Sequence of chain 1.C:
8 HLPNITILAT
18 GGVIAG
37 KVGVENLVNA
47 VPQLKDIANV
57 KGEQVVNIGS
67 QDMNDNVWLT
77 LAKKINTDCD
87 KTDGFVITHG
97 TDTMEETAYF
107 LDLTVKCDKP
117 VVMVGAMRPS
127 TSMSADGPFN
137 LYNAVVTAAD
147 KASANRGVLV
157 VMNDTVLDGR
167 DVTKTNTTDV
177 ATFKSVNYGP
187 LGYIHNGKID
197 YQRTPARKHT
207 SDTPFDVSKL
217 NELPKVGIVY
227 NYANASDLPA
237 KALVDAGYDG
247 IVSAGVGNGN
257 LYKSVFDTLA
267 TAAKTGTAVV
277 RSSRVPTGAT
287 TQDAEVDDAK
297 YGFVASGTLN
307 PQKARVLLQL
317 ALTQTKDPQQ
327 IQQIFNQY

Binding-site contacts:
Ligand atom CB contacts residue THR97 of chain 1.D at 3.5 Å.
Ligand atom O contacts residue ASP98 of chain 1.D at 2.9 Å (salt-bridge).
Ligand atom OXT contacts residue GLY65 of chain 1.D at 3.4 Å.
Ligand atom OD2 contacts residue THR97 of chain 1.D at 3.0 Å (h-bond).
Ligand atom OD2 contacts residue ALA122 of chain 1.D at 3.9 Å.
Ligand atom C contacts residue THR97 of chain 1.D at 3.8 Å.
Ligand atom CA contacts residue ASP98 of chain 1.D at 3.8 Å.
Ligand atom CG contacts residue ALA122 of chain 1.D at 3.9 Å (hydrophobic).
Ligand atom OD1 contacts residue THR97 of chain 1.D at 2.6 Å (h-bond).
Ligand atom C contacts residue SER66 of chain 1.D at 3.4 Å.
Ligand atom CB contacts residue GLU291 of chain 1.C at 3.4 Å.
Ligand atom CB contacts residue ASP98 of chain 1.D at 3.4 Å.
Ligand atom OXT contacts residue SER66 of chain 1.D at 2.8 Å (h-bond).
Ligand atom O contacts residue THR97 of chain 1.D at 3.2 Å (h-bond).
Ligand atom OXT contacts residue GLY19 of chain 1.D at 3.3 Å.
Ligand atom OD1 contacts residue VAL20 of chain 1.D at 3.6 Å.
Ligand atom CA contacts residue GLN67 of chain 1.D at 4.0 Å.
Ligand atom CA contacts residue VAL20 of chain 1.D at 3.8 Å (hydrophobic).
Ligand atom N contacts residue ASP98 of chain 1.D at 2.9 Å (salt-bridge).
Ligand atom N contacts residue ASN256 of chain 1.C at 3.5 Å (h-bond).
Ligand atom OD1 contacts residue MET123 of chain 1.D at 4.2 Å.
Ligand atom OD1 contacts residue ALA122 of chain 1.D at 3.0 Å (h-bond).
Ligand atom N contacts residue GLU291 of chain 1.C at 2.7 Å (salt-bridge).
Ligand atom OD2 contacts residue GLY96 of chain 1.D at 3.3 Å.
Ligand atom OXT contacts residue GLN67 of chain 1.D at 3.8 Å.
Ligand atom C contacts residue GLY96 of chain 1.D at 3.5 Å.
Ligand atom O contacts residue SER66 of chain 1.D at 2.4 Å (h-bond).
Ligand atom CB contacts residue VAL20 of chain 1.D at 3.6 Å (hydrophobic).
Ligand atom CG contacts residue THR97 of chain 1.D at 3.0 Å.
Ligand atom OD2 contacts residue GLY19 of chain 1.D at 3.9 Å.
Ligand atom C contacts residue GLN67 of chain 1.D at 3.8 Å.
Ligand atom O contacts residue GLN67 of chain 1.D at 4.1 Å.
Ligand atom CG contacts residue VAL20 of chain 1.D at 3.2 Å (hydrophobic).
Ligand atom OXT contacts residue VAL20 of chain 1.D at 4.1 Å.
Ligand atom N contacts residue GLN67 of chain 1.D at 3.0 Å (h-bond).
Ligand atom C contacts residue ASP98 of chain 1.D at 3.9 Å.
Ligand atom OXT contacts residue GLY96 of chain 1.D at 3.2 Å.
Ligand atom O contacts residue GLY96 of chain 1.D at 3.4 Å.
Ligand atom CA contacts residue GLU291 of chain 1.C at 3.3 Å.
Ligand atom OD2 contacts residue VAL20 of chain 1.D at 2.9 Å (h-bond).

Sequence of chain 1.D:
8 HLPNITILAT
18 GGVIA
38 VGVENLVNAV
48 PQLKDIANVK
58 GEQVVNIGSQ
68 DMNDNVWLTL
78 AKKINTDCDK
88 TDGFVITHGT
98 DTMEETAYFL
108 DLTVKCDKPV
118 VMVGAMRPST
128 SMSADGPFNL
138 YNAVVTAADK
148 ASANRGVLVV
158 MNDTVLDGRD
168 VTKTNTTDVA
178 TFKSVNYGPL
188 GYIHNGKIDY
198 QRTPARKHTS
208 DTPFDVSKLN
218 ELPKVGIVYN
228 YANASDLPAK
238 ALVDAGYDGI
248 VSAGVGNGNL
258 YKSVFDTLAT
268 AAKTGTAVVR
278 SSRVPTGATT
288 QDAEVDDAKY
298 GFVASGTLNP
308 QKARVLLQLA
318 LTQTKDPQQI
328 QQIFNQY

The protein below binds the small molecule below.
Small molecule (SMILES): N[C@@H](CC(=O)O)C(=O)O